Sequence of chain 3.A:
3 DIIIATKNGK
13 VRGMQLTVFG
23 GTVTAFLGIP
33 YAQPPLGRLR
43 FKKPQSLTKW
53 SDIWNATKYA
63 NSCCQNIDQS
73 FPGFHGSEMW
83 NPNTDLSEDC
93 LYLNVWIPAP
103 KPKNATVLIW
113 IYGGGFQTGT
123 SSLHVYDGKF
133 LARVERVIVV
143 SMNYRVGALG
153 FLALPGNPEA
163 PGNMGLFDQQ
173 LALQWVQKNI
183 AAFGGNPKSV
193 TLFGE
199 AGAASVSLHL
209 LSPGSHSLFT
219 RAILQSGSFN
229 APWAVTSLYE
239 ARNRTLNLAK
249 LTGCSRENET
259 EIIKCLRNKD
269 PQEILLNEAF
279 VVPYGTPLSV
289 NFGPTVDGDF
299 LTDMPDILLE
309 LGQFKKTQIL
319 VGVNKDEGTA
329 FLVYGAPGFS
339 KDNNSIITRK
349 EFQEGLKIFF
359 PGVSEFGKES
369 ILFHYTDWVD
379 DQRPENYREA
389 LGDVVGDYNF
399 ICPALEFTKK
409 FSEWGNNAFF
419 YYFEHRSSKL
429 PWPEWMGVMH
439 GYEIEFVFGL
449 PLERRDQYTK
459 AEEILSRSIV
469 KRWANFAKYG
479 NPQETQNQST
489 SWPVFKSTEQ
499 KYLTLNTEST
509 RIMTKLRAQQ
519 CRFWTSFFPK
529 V

Binding-site contacts:
Ligand atom O3 contacts residue PHE278 of chain 3.A at 3.6 Å (h-bond).
Ligand atom O2 contacts residue PRO281 of chain 3.A at 3.6 Å.
Ligand atom O7 contacts residue ASN241 of chain 3.A at 3.6 Å (h-bond).
Ligand atom O3 contacts residue VAL280 of chain 3.A at 4.1 Å.
Ligand atom C8 contacts residue PRO281 of chain 3.A at 3.5 Å (hydrophobic).
Ligand atom C6 contacts residue LYS248 of chain 3.A at 4.1 Å.
Ligand atom C7 contacts residue ASN241 of chain 3.A at 3.6 Å.
Ligand atom C6 contacts residue ASN245 of chain 3.A at 3.5 Å.
Ligand atom C3 contacts residue PRO281 of chain 3.A at 4.5 Å (hydrophobic).
Ligand atom N2 contacts residue ASN241 of chain 3.A at 3.0 Å (h-bond).
Ligand atom C7 contacts residue PRO281 of chain 3.A at 4.5 Å (hydrophobic).
Ligand atom C1 contacts residue ASN245 of chain 3.A at 3.7 Å.
Ligand atom C3 contacts residue ASN245 of chain 3.A at 4.4 Å.
Ligand atom O3 contacts residue PRO281 of chain 3.A at 4.0 Å.
Ligand atom C4 contacts residue PHE278 of chain 3.A at 3.2 Å (hydrophobic).
Ligand atom C4 contacts residue ASN245 of chain 3.A at 4.3 Å.
Ligand atom C5 contacts residue PHE278 of chain 3.A at 4.4 Å (hydrophobic).
Ligand atom O6 contacts residue ASN245 of chain 3.A at 4.1 Å.
Ligand atom C1 contacts residue ASN245 of chain 3.A at 4.0 Å.
Ligand atom C4 contacts residue LEU249 of chain 3.A at 4.2 Å (hydrophobic).
Ligand atom O4 contacts residue PHE278 of chain 3.A at 3.7 Å.
Ligand atom C6 contacts residue ASN245 of chain 3.A at 3.9 Å.
Ligand atom C2 contacts residue ASN241 of chain 3.A at 2.5 Å.
Ligand atom O4 contacts residue LEU249 of chain 3.A at 3.9 Å.
Ligand atom C4 contacts residue ASN241 of chain 3.A at 4.3 Å.
Ligand atom O3 contacts residue PRO281 of chain 3.A at 4.0 Å.
Ligand atom O5 contacts residue ASN245 of chain 3.A at 4.1 Å.
Ligand atom C1 contacts residue ASN241 of chain 3.A at 1.5 Å.
Ligand atom C3 contacts residue ASN241 of chain 3.A at 3.9 Å.
Ligand atom C5 contacts residue ASN245 of chain 3.A at 3.9 Å.
Ligand atom C3 contacts residue PHE278 of chain 3.A at 3.5 Å (hydrophobic).
Ligand atom C5 contacts residue ASN245 of chain 3.A at 3.6 Å.
Ligand atom O5 contacts residue ASN245 of chain 3.A at 3.1 Å (h-bond).
Ligand atom C6 contacts residue LEU249 of chain 3.A at 3.8 Å (hydrophobic).
Ligand atom O5 contacts residue ASN241 of chain 3.A at 2.4 Å (h-bond).
Ligand atom C5 contacts residue ASN241 of chain 3.A at 3.7 Å.
Ligand atom C5 contacts residue LEU249 of chain 3.A at 4.4 Å (hydrophobic).

A small-molecule ligand and the protein it binds are described below.
Small molecule (SMILES): CC(=O)N[C@H]1[C@H](O[C@H]2[C@H](O)[C@@H](NC(C)=O)CO[C@@H]2CO[C@H]2O[C@@H](C)[C@@H](O)[C@@H](O)[C@@H]2O)O[C@H](CO)[C@@H](O)[C@@H]1O